Binding-site contacts:
Ligand atom C8 contacts residue ALA330 of chain 1.E at 3.4 Å (hydrophobic).
Ligand atom O3' contacts residue ARG329 of chain 1.E at 3.1 Å (salt-bridge).
Ligand atom O4' contacts residue PHE62 of chain 1.F at 3.6 Å.
Ligand atom O2A contacts residue VAL55 of chain 1.F at 3.9 Å.
Ligand atom C6 contacts residue SER100 of chain 1.E at 4.1 Å.
Ligand atom N7 contacts residue GLY334 of chain 1.E at 3.6 Å.
Ligand atom C4 contacts residue ARG50 of chain 1.F at 3.9 Å.
Ligand atom C3' contacts residue ALA330 of chain 1.E at 3.3 Å (hydrophobic).
Ligand atom C4 contacts residue ILE333 of chain 1.E at 4.1 Å (hydrophobic).
Ligand atom PA contacts residue ARG50 of chain 1.F at 3.5 Å.
Ligand atom N9 contacts residue ILE333 of chain 1.E at 3.8 Å.
Ligand atom N1 contacts residue ILE337 of chain 1.E at 3.5 Å.
Ligand atom C2' contacts residue ALA330 of chain 1.E at 3.5 Å (hydrophobic).
Ligand atom N3 contacts residue ASP58 of chain 1.F at 3.8 Å.
Ligand atom O2B contacts residue ALA330 of chain 1.E at 4.0 Å.
Ligand atom C6 contacts residue ARG50 of chain 1.F at 3.7 Å.
Ligand atom O2A contacts residue ARG50 of chain 1.F at 2.8 Å (salt-bridge).
Ligand atom C5' contacts residue ARG59 of chain 1.F at 4.0 Å.
Ligand atom N6 contacts residue SER100 of chain 1.E at 4.1 Å.
Ligand atom O3' contacts residue ALA330 of chain 1.E at 2.6 Å.
Ligand atom O1A contacts residue VAL55 of chain 1.F at 4.0 Å.
Ligand atom C2 contacts residue ARG50 of chain 1.F at 4.1 Å.
Ligand atom C5 contacts residue ARG50 of chain 1.F at 3.8 Å.
Ligand atom N7 contacts residue ALA330 of chain 1.E at 4.1 Å.
Ligand atom O5' contacts residue ARG50 of chain 1.F at 3.1 Å (salt-bridge).
Ligand atom C1' contacts residue PHE62 of chain 1.F at 4.0 Å (hydrophobic).
Ligand atom C2 contacts residue SER100 of chain 1.E at 3.9 Å.
Ligand atom C1' contacts residue ILE333 of chain 1.E at 4.0 Å (hydrophobic).
Ligand atom O2B contacts residue LEU331 of chain 1.E at 3.6 Å.
Ligand atom N6 contacts residue ARG50 of chain 1.F at 3.7 Å.
Ligand atom O1B contacts residue ALA330 of chain 1.E at 3.8 Å.
Ligand atom N1 contacts residue ARG50 of chain 1.F at 3.7 Å.
Ligand atom C5' contacts residue ARG50 of chain 1.F at 3.9 Å.
Ligand atom O1A contacts residue ARG59 of chain 1.F at 3.1 Å (salt-bridge).
Ligand atom N1 contacts residue SER100 of chain 1.E at 3.2 Å (h-bond).
Ligand atom C2 contacts residue ILE337 of chain 1.E at 3.8 Å (hydrophobic).
Ligand atom C2 contacts residue ASP58 of chain 1.F at 3.6 Å.
Ligand atom C8 contacts residue ILE333 of chain 1.E at 4.1 Å (hydrophobic).
Ligand atom C6 contacts residue ILE337 of chain 1.E at 3.8 Å (hydrophobic).
Ligand atom C8 contacts residue GLY334 of chain 1.E at 4.0 Å.

The small molecule below binds the protein below.
Small molecule (SMILES): Nc1ncnc2c1ncn2[C@H]1C[C@H](O)[C@@H](CO[P](=O)(O)O[P](=O)(O)OP(=O)(O)O)O1

Sequence of chain 1.F:
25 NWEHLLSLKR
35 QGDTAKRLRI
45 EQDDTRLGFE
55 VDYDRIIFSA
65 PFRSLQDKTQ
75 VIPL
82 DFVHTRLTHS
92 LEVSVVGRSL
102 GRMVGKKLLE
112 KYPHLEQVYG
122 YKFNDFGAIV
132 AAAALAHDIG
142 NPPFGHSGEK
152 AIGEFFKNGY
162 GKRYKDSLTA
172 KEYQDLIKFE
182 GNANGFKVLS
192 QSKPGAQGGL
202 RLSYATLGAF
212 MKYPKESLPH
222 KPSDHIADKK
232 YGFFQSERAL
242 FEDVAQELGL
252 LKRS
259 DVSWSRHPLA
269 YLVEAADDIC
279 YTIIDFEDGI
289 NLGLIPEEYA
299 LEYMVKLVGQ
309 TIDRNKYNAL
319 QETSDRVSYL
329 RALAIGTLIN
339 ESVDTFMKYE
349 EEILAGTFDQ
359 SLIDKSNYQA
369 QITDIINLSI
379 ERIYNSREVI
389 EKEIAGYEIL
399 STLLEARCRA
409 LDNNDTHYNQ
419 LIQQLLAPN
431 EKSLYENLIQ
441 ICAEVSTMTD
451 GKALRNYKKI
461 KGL

Sequence of chain 1.E:
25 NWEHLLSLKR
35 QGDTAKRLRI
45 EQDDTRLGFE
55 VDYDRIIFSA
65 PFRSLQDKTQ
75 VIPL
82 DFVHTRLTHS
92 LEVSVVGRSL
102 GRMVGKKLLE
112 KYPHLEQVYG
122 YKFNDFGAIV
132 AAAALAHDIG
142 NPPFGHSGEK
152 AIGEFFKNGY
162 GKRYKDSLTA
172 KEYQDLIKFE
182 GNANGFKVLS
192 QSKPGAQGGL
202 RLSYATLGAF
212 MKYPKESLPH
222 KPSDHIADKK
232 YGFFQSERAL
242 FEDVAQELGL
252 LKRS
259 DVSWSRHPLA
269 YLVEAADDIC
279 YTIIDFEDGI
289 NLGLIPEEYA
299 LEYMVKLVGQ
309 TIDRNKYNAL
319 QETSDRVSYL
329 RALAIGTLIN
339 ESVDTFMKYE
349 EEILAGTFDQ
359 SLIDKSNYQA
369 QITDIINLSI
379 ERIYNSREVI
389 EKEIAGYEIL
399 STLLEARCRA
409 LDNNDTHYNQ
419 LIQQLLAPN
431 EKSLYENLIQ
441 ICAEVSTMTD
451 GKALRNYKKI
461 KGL